Sequence of chain 1.B:
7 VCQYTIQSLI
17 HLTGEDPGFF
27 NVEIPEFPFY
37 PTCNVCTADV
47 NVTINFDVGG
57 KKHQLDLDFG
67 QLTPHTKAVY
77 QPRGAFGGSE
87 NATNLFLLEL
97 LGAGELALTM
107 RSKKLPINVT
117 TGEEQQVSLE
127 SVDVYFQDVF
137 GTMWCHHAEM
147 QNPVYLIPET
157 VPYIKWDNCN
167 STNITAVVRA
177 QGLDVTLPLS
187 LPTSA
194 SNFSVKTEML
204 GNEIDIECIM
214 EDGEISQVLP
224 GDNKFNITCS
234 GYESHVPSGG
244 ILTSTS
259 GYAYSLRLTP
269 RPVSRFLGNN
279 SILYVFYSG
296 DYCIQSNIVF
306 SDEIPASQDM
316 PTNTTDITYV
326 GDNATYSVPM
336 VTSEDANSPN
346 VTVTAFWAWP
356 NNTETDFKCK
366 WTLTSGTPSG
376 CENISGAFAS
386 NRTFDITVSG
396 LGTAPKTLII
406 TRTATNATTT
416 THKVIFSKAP

The small molecule below binds the protein below.
Small molecule (SMILES): CC(=O)N[C@@H]1[C@@H](O)[C@H](O)[C@@H](CO)O[C@H]1O

Binding-site contacts:
Ligand atom C5 contacts residue ASP64 of chain 1.B at 3.6 Å.
Ligand atom C3 contacts residue ASP45 of chain 1.B at 4.4 Å.
Ligand atom C7 contacts residue ASP45 of chain 1.B at 3.4 Å.
Ligand atom O7 contacts residue ASP45 of chain 1.B at 3.0 Å (salt-bridge).
Ligand atom C3 contacts residue ASN47 of chain 1.B at 3.7 Å.
Ligand atom N2 contacts residue ASN47 of chain 1.B at 2.8 Å (h-bond).
Ligand atom C1 contacts residue ASN47 of chain 1.B at 1.4 Å.
Ligand atom C5 contacts residue ASN47 of chain 1.B at 3.7 Å.
Ligand atom C7 contacts residue ASN47 of chain 1.B at 3.4 Å.
Ligand atom C6 contacts residue ASP64 of chain 1.B at 3.8 Å.
Ligand atom O5 contacts residue ASP64 of chain 1.B at 4.1 Å.
Ligand atom C8 contacts residue ASN47 of chain 1.B at 3.6 Å.
Ligand atom C4 contacts residue ASN47 of chain 1.B at 4.2 Å.
Ligand atom C2 contacts residue ASN47 of chain 1.B at 2.4 Å.
Ligand atom C1 contacts residue ASP64 of chain 1.B at 4.4 Å.
Ligand atom C1 contacts residue ASP45 of chain 1.B at 4.4 Å.
Ligand atom C2 contacts residue ASP45 of chain 1.B at 4.2 Å.
Ligand atom O5 contacts residue ASN47 of chain 1.B at 2.4 Å (h-bond).
Ligand atom O7 contacts residue GLN133 of chain 1.B at 4.1 Å.
Ligand atom C7 contacts residue MET139 of chain 1.B at 4.2 Å (hydrophobic).
Ligand atom O7 contacts residue ASN47 of chain 1.B at 4.2 Å.
Ligand atom O6 contacts residue ARG79 of chain 1.B at 4.5 Å.
Ligand atom O7 contacts residue MET139 of chain 1.B at 3.4 Å.
Ligand atom N2 contacts residue ASP45 of chain 1.B at 3.0 Å (salt-bridge).
Ligand atom C8 contacts residue MET139 of chain 1.B at 4.4 Å (hydrophobic).
Ligand atom O6 contacts residue ASP64 of chain 1.B at 2.9 Å (salt-bridge).